Sequence of chain 2.A:
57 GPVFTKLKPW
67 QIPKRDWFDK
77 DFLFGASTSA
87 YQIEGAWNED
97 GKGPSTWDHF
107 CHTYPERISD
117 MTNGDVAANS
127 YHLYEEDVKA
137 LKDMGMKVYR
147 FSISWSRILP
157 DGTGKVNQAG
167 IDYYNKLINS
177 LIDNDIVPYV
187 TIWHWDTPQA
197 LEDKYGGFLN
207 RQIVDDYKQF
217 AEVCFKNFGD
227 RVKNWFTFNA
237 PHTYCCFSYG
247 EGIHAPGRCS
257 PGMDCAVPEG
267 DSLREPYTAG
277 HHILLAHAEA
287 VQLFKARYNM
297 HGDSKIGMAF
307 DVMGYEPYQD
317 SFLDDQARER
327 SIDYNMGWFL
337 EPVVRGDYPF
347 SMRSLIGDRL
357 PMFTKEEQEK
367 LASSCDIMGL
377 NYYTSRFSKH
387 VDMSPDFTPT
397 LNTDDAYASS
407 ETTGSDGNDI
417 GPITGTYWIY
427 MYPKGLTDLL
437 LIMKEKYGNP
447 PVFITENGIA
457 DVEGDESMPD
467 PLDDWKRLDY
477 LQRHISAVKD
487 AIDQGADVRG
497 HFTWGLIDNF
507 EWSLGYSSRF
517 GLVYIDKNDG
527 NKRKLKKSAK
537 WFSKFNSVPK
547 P

The protein below binds the small molecule below.
Small molecule (SMILES): OC[C@H]1O[C@@H](O)[C@H](O)[C@@H](O)[C@@H]1O

Binding-site contacts:
Ligand atom O4 contacts residue TRP500 of chain 2.A at 2.3 Å (h-bond).
Ligand atom O3 contacts residue GLN88 of chain 2.A at 2.8 Å (h-bond).
Ligand atom C3 contacts residue HBK1 of chain 2.C at 3.8 Å.
Ligand atom C4 contacts residue GLN88 of chain 2.A at 3.6 Å.
Ligand atom O3 contacts residue TRP500 of chain 2.A at 3.5 Å.
Ligand atom C3 contacts residue GLN88 of chain 2.A at 4.0 Å.
Ligand atom C1 contacts residue TYR379 of chain 2.A at 3.7 Å (hydrophobic).
Ligand atom C1 contacts residue GLU452 of chain 2.A at 3.6 Å.
Ligand atom C4 contacts residue GLU507 of chain 2.A at 3.3 Å.
Ligand atom O2 contacts residue GLU452 of chain 2.A at 3.0 Å (salt-bridge).
Ligand atom C4 contacts residue HBK1 of chain 2.C at 4.1 Å.
Ligand atom C6 contacts residue GLU507 of chain 2.A at 2.9 Å.
Ligand atom C4 contacts residue TRP508 of chain 2.A at 3.7 Å (hydrophobic).
Ligand atom O3 contacts residue TRP508 of chain 2.A at 3.1 Å (h-bond).
Ligand atom O4 contacts residue GLU507 of chain 2.A at 2.6 Å (salt-bridge).
Ligand atom C2 contacts residue HBK1 of chain 2.C at 2.4 Å.
Ligand atom O6 contacts residue GLU507 of chain 2.A at 2.6 Å (salt-bridge).
Ligand atom O6 contacts residue PHE516 of chain 2.A at 3.7 Å.
Ligand atom C3 contacts residue GLU452 of chain 2.A at 3.6 Å.
Ligand atom C5 contacts residue TRP500 of chain 2.A at 3.1 Å (hydrophobic).
Ligand atom O4 contacts residue GLN88 of chain 2.A at 2.9 Å (h-bond).
Ligand atom C1 contacts residue HBK1 of chain 2.C at 1.4 Å.
Ligand atom C3 contacts residue TRP500 of chain 2.A at 3.5 Å (hydrophobic).
Ligand atom C3 contacts residue TYR379 of chain 2.A at 4.1 Å (hydrophobic).
Ligand atom O3 contacts residue HIS190 of chain 2.A at 3.1 Å.
Ligand atom O2 contacts residue HIS190 of chain 2.A at 3.8 Å.
Ligand atom O2 contacts residue ASN235 of chain 2.A at 3.3 Å (h-bond).
Ligand atom O2 contacts residue TRP191 of chain 2.A at 3.8 Å.
Ligand atom O5 contacts residue TYR379 of chain 2.A at 3.9 Å.
Ligand atom C5 contacts residue HBK1 of chain 2.C at 3.6 Å.
Ligand atom C2 contacts residue TRP191 of chain 2.A at 3.8 Å (hydrophobic).
Ligand atom C6 contacts residue TRP500 of chain 2.A at 3.3 Å (hydrophobic).
Ligand atom C5 contacts residue GLU507 of chain 2.A at 3.7 Å.
Ligand atom C4 contacts residue TRP500 of chain 2.A at 3.2 Å (hydrophobic).
Ligand atom C3 contacts residue TRP508 of chain 2.A at 3.9 Å (hydrophobic).
Ligand atom C2 contacts residue GLU452 of chain 2.A at 3.6 Å.
Ligand atom O5 contacts residue HBK1 of chain 2.C at 2.3 Å (h-bond).
Ligand atom C5 contacts residue TYR379 of chain 2.A at 3.5 Å (hydrophobic).
Ligand atom O2 contacts residue HBK1 of chain 2.C at 2.9 Å (h-bond).
Ligand atom C6 contacts residue PHE516 of chain 2.A at 3.5 Å (hydrophobic).